Binding-site contacts:
Ligand atom C7 contacts residue ASN1071 of chain 1.A at 3.6 Å.
Ligand atom C5 contacts residue ASN1071 of chain 1.A at 3.6 Å.
Ligand atom N2 contacts residue ASN1071 of chain 1.A at 3.0 Å (h-bond).
Ligand atom C4 contacts residue ASN1071 of chain 1.A at 4.2 Å.
Ligand atom C8 contacts residue THR1073 of chain 1.A at 3.8 Å.
Ligand atom C8 contacts residue ASN1095 of chain 1.A at 4.0 Å.
Ligand atom C8 contacts residue ASN1071 of chain 1.A at 3.5 Å.
Ligand atom O5 contacts residue ASN1071 of chain 1.A at 2.3 Å (h-bond).
Ligand atom C1 contacts residue ASN1071 of chain 1.A at 1.4 Å.
Ligand atom C8 contacts residue SER1094 of chain 1.A at 3.7 Å.
Ligand atom C8 contacts residue PHE1072 of chain 1.A at 3.7 Å (hydrophobic).
Ligand atom O7 contacts residue PHE1072 of chain 1.A at 3.7 Å.
Ligand atom C2 contacts residue ASN1071 of chain 1.A at 2.5 Å.
Ligand atom O7 contacts residue THR1073 of chain 1.A at 3.4 Å (h-bond).
Ligand atom C3 contacts residue ASN1071 of chain 1.A at 3.8 Å.
Ligand atom C7 contacts residue THR1073 of chain 1.A at 4.1 Å.
Ligand atom C7 contacts residue PHE1072 of chain 1.A at 4.0 Å (hydrophobic).
Ligand atom O7 contacts residue ASN1071 of chain 1.A at 3.7 Å.

Sequence of chain 1.A:
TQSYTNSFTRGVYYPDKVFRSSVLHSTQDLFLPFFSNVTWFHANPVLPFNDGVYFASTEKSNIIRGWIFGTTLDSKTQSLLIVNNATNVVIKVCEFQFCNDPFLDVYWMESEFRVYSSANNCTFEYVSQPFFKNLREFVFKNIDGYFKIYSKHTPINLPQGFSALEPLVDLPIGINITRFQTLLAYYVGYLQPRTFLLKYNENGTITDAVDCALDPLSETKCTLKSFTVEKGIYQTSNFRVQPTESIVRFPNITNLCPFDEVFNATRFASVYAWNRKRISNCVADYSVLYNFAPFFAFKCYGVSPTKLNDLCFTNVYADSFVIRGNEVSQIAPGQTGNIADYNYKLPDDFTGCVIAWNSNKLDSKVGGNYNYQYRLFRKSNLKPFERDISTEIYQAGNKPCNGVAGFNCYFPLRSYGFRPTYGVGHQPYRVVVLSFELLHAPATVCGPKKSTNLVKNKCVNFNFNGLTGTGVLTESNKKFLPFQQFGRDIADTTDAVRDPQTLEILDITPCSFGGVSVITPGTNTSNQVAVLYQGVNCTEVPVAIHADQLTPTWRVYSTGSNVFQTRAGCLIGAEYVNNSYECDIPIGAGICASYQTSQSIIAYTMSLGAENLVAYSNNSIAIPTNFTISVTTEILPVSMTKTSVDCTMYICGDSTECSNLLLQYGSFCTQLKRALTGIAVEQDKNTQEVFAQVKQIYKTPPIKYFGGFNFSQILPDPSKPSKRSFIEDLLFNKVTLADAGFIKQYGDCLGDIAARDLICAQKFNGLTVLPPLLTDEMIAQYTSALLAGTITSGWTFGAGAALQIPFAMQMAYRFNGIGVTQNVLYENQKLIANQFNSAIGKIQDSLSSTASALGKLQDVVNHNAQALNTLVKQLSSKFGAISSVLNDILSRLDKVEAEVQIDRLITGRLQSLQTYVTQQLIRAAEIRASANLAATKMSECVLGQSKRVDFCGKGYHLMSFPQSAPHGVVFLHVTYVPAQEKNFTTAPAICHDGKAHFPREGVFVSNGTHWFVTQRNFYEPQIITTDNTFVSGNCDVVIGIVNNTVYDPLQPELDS

A small-molecule ligand and the protein it binds are described below.
Small molecule (SMILES): CC(=O)N[C@@H]1[C@@H](O)[C@H](O)[C@@H](CO)O[C@H]1O